Binding-site contacts:
Ligand atom O2 contacts residue GLN295 of chain 1.B at 3.0 Å (h-bond).
Ligand atom C24 contacts residue MET199 of chain 1.B at 3.8 Å (hydrophobic).
Ligand atom O2 contacts residue PHE298 of chain 1.B at 3.7 Å.
Ligand atom O1 contacts residue PHE298 of chain 1.B at 3.6 Å.
Ligand atom C27 contacts residue MET199 of chain 1.B at 3.8 Å (hydrophobic).
Ligand atom C27 contacts residue ASP244 of chain 1.B at 3.8 Å.
Ligand atom C32 contacts residue PHE298 of chain 1.B at 3.9 Å (hydrophobic).
Ligand atom C8 contacts residue GLN295 of chain 1.B at 3.6 Å.
Ligand atom C33 contacts residue PHE298 of chain 1.B at 3.5 Å (hydrophobic).
Ligand atom C33 contacts residue ILE262 of chain 1.B at 3.6 Å (hydrophobic).
Ligand atom C34 contacts residue THR259 of chain 1.B at 3.8 Å.
Ligand atom C11 contacts residue PHE298 of chain 1.B at 3.8 Å (hydrophobic).
Ligand atom N1 contacts residue PHE266 of chain 1.B at 3.9 Å.
Ligand atom C32 contacts residue ASN247 of chain 1.B at 3.6 Å.
Ligand atom C28 contacts residue MET199 of chain 1.B at 3.6 Å (hydrophobic).
Ligand atom C6 contacts residue PHE266 of chain 1.B at 3.6 Å (hydrophobic).
Ligand atom C4 contacts residue MET283 of chain 1.B at 3.6 Å (hydrophobic).
Ligand atom O2 contacts residue ILE262 of chain 1.B at 3.9 Å.
Ligand atom C28 contacts residue LEU245 of chain 1.B at 3.7 Å (hydrophobic).
Ligand atom C10 contacts residue PHE298 of chain 1.B at 3.7 Å (hydrophobic).
Ligand atom C29 contacts residue LEU245 of chain 1.B at 3.5 Å (hydrophobic).
Ligand atom O4 contacts residue GLN295 of chain 1.B at 3.2 Å (h-bond).
Ligand atom C28 contacts residue ASP244 of chain 1.B at 3.9 Å.
Ligand atom C22 contacts residue EDO1 of chain 1.T at 3.6 Å.
Ligand atom O3 contacts residue MET199 of chain 1.B at 3.4 Å.
Ligand atom C32 contacts residue TYR85 of chain 1.B at 3.9 Å (hydrophobic).
Ligand atom C1 contacts residue PHE298 of chain 1.B at 3.8 Å (hydrophobic).
Ligand atom C6 contacts residue MET263 of chain 1.B at 3.8 Å (hydrophobic).
Ligand atom C9 contacts residue ILE262 of chain 1.B at 3.9 Å (hydrophobic).
Ligand atom O4 contacts residue PHE298 of chain 1.B at 3.9 Å.
Ligand atom C5 contacts residue MET263 of chain 1.B at 3.6 Å (hydrophobic).
Ligand atom C5 contacts residue PHE266 of chain 1.B at 3.3 Å (hydrophobic).
Ligand atom C9 contacts residue PHE298 of chain 1.B at 3.5 Å (hydrophobic).
Ligand atom C1 contacts residue SER294 of chain 1.B at 3.9 Å.
Ligand atom C8 contacts residue PHE298 of chain 1.B at 3.4 Å (hydrophobic).
Ligand atom C34 contacts residue ILE262 of chain 1.B at 3.9 Å (hydrophobic).
Ligand atom O4 contacts residue ILE262 of chain 1.B at 3.5 Å.
Ligand atom C34 contacts residue ASN247 of chain 1.B at 3.5 Å.
Ligand atom N4 contacts residue EDO1 of chain 1.T at 3.6 Å.
Ligand atom C4 contacts residue PHE266 of chain 1.B at 3.9 Å (hydrophobic).

A protein and the small-molecule ligand that binds it are described below.
Small molecule (SMILES): COc1ccccc1COc1cc(C2=NN(C3CCN(c4ncnc5ccsc45)CC3)C(=O)[C@@H]3CC=CC[C@@H]23)ccc1OC

Sequence of chain 1.B:
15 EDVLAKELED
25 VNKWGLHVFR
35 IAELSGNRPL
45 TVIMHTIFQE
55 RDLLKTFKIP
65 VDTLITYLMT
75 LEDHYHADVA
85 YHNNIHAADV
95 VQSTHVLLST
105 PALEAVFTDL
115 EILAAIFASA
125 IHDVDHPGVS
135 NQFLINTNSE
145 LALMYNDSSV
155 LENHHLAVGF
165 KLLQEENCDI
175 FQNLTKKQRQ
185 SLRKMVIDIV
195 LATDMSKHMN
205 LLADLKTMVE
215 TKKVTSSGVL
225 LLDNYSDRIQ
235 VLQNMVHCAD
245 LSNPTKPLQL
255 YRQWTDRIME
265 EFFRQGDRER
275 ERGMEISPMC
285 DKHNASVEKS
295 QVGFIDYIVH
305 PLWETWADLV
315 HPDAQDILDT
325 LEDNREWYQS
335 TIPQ